Sequence of chain 1.C:
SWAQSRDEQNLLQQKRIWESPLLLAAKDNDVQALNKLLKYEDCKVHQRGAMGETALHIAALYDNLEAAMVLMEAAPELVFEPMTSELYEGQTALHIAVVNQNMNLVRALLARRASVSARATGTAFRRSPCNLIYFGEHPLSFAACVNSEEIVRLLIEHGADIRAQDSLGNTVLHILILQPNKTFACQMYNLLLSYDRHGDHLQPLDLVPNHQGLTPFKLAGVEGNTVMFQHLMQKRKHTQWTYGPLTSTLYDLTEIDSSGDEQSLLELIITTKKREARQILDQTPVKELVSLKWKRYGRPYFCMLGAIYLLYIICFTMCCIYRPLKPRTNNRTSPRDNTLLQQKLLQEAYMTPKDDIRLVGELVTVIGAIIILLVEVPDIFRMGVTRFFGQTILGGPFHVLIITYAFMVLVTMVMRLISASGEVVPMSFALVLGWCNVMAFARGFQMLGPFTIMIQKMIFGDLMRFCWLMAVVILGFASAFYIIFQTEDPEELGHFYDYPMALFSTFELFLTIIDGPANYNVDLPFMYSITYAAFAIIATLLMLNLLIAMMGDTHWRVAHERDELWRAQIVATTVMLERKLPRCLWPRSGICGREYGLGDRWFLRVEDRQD

Binding-site contacts:
Ligand atom O14 contacts residue HIS426 of chain 1.C at 1.8 Å (h-bond).
Ligand atom C02 contacts residue HIS426 of chain 1.C at 3.7 Å.
Ligand atom C13 contacts residue MET603 of chain 1.C at 4.0 Å (hydrophobic).
Ligand atom C11 contacts residue GLN418 of chain 1.C at 3.6 Å.
Ligand atom C05 contacts residue THR600 of chain 1.C at 4.5 Å.
Ligand atom C15 contacts residue ILE429 of chain 1.C at 4.5 Å (hydrophobic).
Ligand atom N17 contacts residue ILE429 of chain 1.C at 4.4 Å.
Ligand atom C07 contacts residue HIS426 of chain 1.C at 3.5 Å.
Ligand atom C08 contacts residue HIS426 of chain 1.C at 3.3 Å.
Ligand atom C09 contacts residue GLY423 of chain 1.C at 3.7 Å.
Ligand atom C13 contacts residue HIS426 of chain 1.C at 3.9 Å.
Ligand atom C16 contacts residue ILE429 of chain 1.C at 4.4 Å (hydrophobic).
Ligand atom B01 contacts residue HIS426 of chain 1.C at 2.6 Å.
Ligand atom C06 contacts residue ARG470 of chain 1.C at 3.7 Å.
Ligand atom C15 contacts residue HIS426 of chain 1.C at 1.4 Å.
Ligand atom C09 contacts residue HIS426 of chain 1.C at 3.5 Å.
Ligand atom C10 contacts residue GLY422 of chain 1.C at 3.2 Å.
Ligand atom C16 contacts residue HIS426 of chain 1.C at 2.5 Å.
Ligand atom N17 contacts residue HIS426 of chain 1.C at 3.8 Å.
Ligand atom C07 contacts residue GLY423 of chain 1.C at 4.3 Å.
Ligand atom C04 contacts residue ARG470 of chain 1.C at 4.1 Å.
Ligand atom C11 contacts residue GLY422 of chain 1.C at 4.4 Å.
Ligand atom C07 contacts residue PHE425 of chain 1.C at 4.5 Å (hydrophobic).
Ligand atom C12 contacts residue MET603 of chain 1.C at 3.5 Å (hydrophobic).
Ligand atom C09 contacts residue GLY422 of chain 1.C at 3.6 Å.
Ligand atom C06 contacts residue ALA467 of chain 1.C at 4.2 Å (hydrophobic).
Ligand atom C04 contacts residue THR600 of chain 1.C at 4.2 Å.
Ligand atom C10 contacts residue GLY423 of chain 1.C at 4.1 Å.
Ligand atom C12 contacts residue GLN418 of chain 1.C at 4.0 Å.
Ligand atom C05 contacts residue ARG470 of chain 1.C at 3.3 Å.
Ligand atom C11 contacts residue MET603 of chain 1.C at 3.9 Å (hydrophobic).

A small-molecule ligand and the protein it binds are described below.
Small molecule (SMILES): NCCOB(c1ccccc1)c1ccccc1